Sequence of chain 1.A:
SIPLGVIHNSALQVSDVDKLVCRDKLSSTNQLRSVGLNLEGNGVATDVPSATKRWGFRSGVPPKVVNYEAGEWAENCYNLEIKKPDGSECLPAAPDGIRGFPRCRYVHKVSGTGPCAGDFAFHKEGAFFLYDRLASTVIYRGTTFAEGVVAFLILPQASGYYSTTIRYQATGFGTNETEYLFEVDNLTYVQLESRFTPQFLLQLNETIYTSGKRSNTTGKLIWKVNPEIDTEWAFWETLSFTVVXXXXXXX

A protein and the small-molecule ligand that binds it are described below.
Small molecule (SMILES): CC(=O)N[C@@H]1[C@@H](O)[C@H](O)[C@@H](CO)O[C@H]1O

Binding-site contacts:
Ligand atom C3 contacts residue ASN201 of chain 1.A at 3.5 Å.
Ligand atom C1 contacts residue ASN201 of chain 1.A at 1.4 Å.
Ligand atom C2 contacts residue ASN201 of chain 1.A at 2.5 Å.
Ligand atom C6 contacts residue GLU202 of chain 1.A at 3.0 Å.
Ligand atom O6 contacts residue ASN201 of chain 1.A at 4.0 Å.
Ligand atom C4 contacts residue ASN201 of chain 1.A at 3.4 Å.
Ligand atom N2 contacts residue ASN201 of chain 1.A at 3.5 Å (h-bond).
Ligand atom C5 contacts residue GLU202 of chain 1.A at 4.1 Å.
Ligand atom C4 contacts residue GLU202 of chain 1.A at 4.1 Å.
Ligand atom C5 contacts residue ASN201 of chain 1.A at 3.2 Å.
Ligand atom C7 contacts residue ASN201 of chain 1.A at 4.5 Å.
Ligand atom O5 contacts residue ASN201 of chain 1.A at 2.5 Å (h-bond).
Ligand atom C6 contacts residue ASN201 of chain 1.A at 3.4 Å.
Ligand atom O3 contacts residue ASN201 of chain 1.A at 4.5 Å.
Ligand atom O6 contacts residue GLU202 of chain 1.A at 3.9 Å.